Binding-site contacts:
Ligand atom O4 contacts residue ALA706 of chain 1.C at 4.4 Å.
Ligand atom C4 contacts residue ASN1074 of chain 1.C at 4.0 Å.
Ligand atom C3 contacts residue ASN1074 of chain 1.C at 3.6 Å.
Ligand atom O5 contacts residue ASN1074 of chain 1.C at 2.1 Å (h-bond).
Ligand atom N2 contacts residue ASN1074 of chain 1.C at 3.0 Å (h-bond).
Ligand atom O5 contacts residue ALA706 of chain 1.C at 4.5 Å.
Ligand atom C8 contacts residue GLU1072 of chain 1.C at 3.4 Å.
Ligand atom C1 contacts residue ASN1074 of chain 1.C at 1.1 Å.
Ligand atom O7 contacts residue ASN1074 of chain 1.C at 3.4 Å (h-bond).
Ligand atom C7 contacts residue ASN1074 of chain 1.C at 3.5 Å.
Ligand atom C5 contacts residue ASN1074 of chain 1.C at 3.4 Å.
Ligand atom C7 contacts residue GLU1072 of chain 1.C at 4.5 Å.
Ligand atom C6 contacts residue ALA706 of chain 1.C at 4.2 Å (hydrophobic).
Ligand atom C2 contacts residue ASN1074 of chain 1.C at 2.4 Å.
Ligand atom C5 contacts residue ALA706 of chain 1.C at 3.7 Å (hydrophobic).
Ligand atom C4 contacts residue ALA706 of chain 1.C at 4.5 Å (hydrophobic).

Sequence of chain 1.C:
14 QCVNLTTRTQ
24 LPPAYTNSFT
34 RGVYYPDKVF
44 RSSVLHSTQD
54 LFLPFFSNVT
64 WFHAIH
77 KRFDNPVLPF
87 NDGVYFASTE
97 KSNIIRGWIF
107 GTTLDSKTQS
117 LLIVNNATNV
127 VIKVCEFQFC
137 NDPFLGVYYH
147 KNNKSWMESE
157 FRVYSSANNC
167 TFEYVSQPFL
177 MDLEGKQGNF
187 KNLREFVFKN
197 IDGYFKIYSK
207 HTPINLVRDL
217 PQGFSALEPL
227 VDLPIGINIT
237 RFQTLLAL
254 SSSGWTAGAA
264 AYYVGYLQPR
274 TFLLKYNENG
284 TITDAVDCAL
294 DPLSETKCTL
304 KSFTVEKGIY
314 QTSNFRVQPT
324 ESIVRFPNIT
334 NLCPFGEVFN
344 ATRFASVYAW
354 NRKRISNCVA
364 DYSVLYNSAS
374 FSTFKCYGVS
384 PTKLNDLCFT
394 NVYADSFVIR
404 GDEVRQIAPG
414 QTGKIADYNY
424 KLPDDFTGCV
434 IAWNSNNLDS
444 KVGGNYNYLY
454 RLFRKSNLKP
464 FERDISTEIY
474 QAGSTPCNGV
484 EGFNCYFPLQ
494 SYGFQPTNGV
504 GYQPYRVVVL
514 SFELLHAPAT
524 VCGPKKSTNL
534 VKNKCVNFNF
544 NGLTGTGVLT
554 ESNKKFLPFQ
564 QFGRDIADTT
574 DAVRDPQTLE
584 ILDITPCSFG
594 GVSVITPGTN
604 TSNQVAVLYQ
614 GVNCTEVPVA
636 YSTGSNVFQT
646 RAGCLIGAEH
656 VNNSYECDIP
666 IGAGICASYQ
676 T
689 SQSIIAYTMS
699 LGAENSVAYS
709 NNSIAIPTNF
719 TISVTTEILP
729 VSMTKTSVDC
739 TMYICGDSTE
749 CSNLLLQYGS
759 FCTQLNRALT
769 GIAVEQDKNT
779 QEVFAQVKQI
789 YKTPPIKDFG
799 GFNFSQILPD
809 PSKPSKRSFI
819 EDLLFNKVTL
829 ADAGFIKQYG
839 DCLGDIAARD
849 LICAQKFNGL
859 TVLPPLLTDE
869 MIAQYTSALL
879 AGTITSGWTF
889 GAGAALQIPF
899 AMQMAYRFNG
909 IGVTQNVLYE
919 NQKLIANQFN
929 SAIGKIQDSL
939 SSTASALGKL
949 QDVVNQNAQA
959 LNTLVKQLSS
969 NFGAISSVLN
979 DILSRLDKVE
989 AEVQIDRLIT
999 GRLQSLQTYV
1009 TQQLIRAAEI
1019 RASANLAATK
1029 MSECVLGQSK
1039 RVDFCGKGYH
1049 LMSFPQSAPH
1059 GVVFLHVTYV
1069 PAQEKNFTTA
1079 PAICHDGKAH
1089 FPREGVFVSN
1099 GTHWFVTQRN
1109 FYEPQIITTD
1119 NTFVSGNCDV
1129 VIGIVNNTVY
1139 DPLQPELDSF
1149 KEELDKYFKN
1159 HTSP

A small-molecule ligand and the protein it binds are described below.
Small molecule (SMILES): CC(=O)N[C@H]1[C@H](O[C@H]2[C@H](O)[C@@H](NC(C)=O)CO[C@@H]2CO[C@@H]2O[C@@H](C)[C@@H](O)[C@@H](O)[C@@H]2O)O[C@H](CO)[C@@H](O)[C@@H]1O